Binding-site contacts:
Ligand atom C2 contacts residue ASN94 of chain 1.H at 2.3 Å.
Ligand atom O5 contacts residue ASN94 of chain 1.H at 2.1 Å (h-bond).
Ligand atom O6 contacts residue GLN89 of chain 1.H at 3.5 Å (h-bond).
Ligand atom C8 contacts residue ASN94 of chain 1.H at 3.9 Å.
Ligand atom C1 contacts residue ASN94 of chain 1.H at 1.4 Å.
Ligand atom C6 contacts residue ASN94 of chain 1.H at 4.5 Å.
Ligand atom C7 contacts residue ASN94 of chain 1.H at 3.3 Å.
Ligand atom C5 contacts residue ASN94 of chain 1.H at 3.4 Å.
Ligand atom O7 contacts residue ASN94 of chain 1.H at 3.1 Å.
Ligand atom N2 contacts residue ASN94 of chain 1.H at 3.0 Å (h-bond).
Ligand atom O7 contacts residue TRP93 of chain 1.H at 4.0 Å.
Ligand atom C4 contacts residue ASN94 of chain 1.H at 4.0 Å.
Ligand atom C3 contacts residue ASN94 of chain 1.H at 3.6 Å.

Sequence of chain 1.H:
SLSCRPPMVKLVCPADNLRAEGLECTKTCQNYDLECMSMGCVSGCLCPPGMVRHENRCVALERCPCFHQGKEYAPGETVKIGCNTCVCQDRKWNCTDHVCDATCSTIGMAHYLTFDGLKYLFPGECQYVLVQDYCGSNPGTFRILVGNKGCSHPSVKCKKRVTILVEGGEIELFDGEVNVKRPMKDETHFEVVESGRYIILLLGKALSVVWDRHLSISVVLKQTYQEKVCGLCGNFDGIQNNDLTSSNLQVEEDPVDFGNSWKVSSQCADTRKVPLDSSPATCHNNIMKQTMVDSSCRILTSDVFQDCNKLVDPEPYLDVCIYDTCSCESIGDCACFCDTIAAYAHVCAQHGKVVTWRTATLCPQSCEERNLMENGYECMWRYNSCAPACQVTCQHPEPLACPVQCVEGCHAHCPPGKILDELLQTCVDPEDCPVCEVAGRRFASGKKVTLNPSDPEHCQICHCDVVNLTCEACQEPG

A protein and the small-molecule ligand that binds it are described below.
Small molecule (SMILES): CC(=O)N[C@@H]1[C@@H](O)[C@H](O)[C@@H](CO)O[C@H]1O